Binding-site contacts:
Ligand atom C11 contacts residue GLU105 of chain 1.A at 3.6 Å.
Ligand atom N14 contacts residue ILE108 of chain 1.A at 3.0 Å (h-bond).
Ligand atom C03 contacts residue THR85 of chain 1.A at 3.4 Å.
Ligand atom C06 contacts residue ILE108 of chain 1.A at 4.0 Å (hydrophobic).
Ligand atom C01 contacts residue GLU105 of chain 1.A at 3.9 Å.
Ligand atom N14 contacts residue GLU105 of chain 1.A at 4.4 Å.
Ligand atom C01 contacts residue LYS84 of chain 1.A at 3.7 Å.
Ligand atom C02 contacts residue LYS84 of chain 1.A at 4.4 Å.
Ligand atom N14 contacts residue SER109 of chain 1.A at 4.2 Å.
Ligand atom O09 contacts residue ILE111 of chain 1.A at 4.3 Å.
Ligand atom C05 contacts residue ILE111 of chain 1.A at 3.8 Å (hydrophobic).
Ligand atom C01 contacts residue LYS101 of chain 1.A at 4.2 Å.
Ligand atom O09 contacts residue GLU105 of chain 1.A at 4.5 Å.
Ligand atom C01 contacts residue VAL86 of chain 1.A at 4.1 Å (hydrophobic).
Ligand atom C02 contacts residue GLU105 of chain 1.A at 4.1 Å.
Ligand atom C06 contacts residue GLU105 of chain 1.A at 3.4 Å.
Ligand atom C08 contacts residue ILE108 of chain 1.A at 2.9 Å (hydrophobic).
Ligand atom C10 contacts residue ILE108 of chain 1.A at 2.8 Å (hydrophobic).
Ligand atom O09 contacts residue ILE108 of chain 1.A at 3.4 Å (h-bond).
Ligand atom C01 contacts residue ALA100 of chain 1.A at 3.9 Å (hydrophobic).
Ligand atom C03 contacts residue VAL86 of chain 1.A at 3.7 Å (hydrophobic).
Ligand atom C02 contacts residue VAL86 of chain 1.A at 4.1 Å (hydrophobic).
Ligand atom N15 contacts residue ILE108 of chain 1.A at 3.9 Å.
Ligand atom C01 contacts residue ILE108 of chain 1.A at 3.9 Å (hydrophobic).
Ligand atom C10 contacts residue GLU105 of chain 1.A at 3.2 Å.
Ligand atom C04 contacts residue THR85 of chain 1.A at 3.5 Å.
Ligand atom C03 contacts residue LYS84 of chain 1.A at 4.3 Å.
Ligand atom C08 contacts residue GLU105 of chain 1.A at 3.3 Å.
Ligand atom N07 contacts residue GLU105 of chain 1.A at 2.5 Å (salt-bridge).
Ligand atom N07 contacts residue ILE108 of chain 1.A at 3.3 Å (h-bond).
Ligand atom C04 contacts residue VAL86 of chain 1.A at 3.9 Å (hydrophobic).
Ligand atom C05 contacts residue ILE108 of chain 1.A at 4.4 Å (hydrophobic).
Ligand atom N15 contacts residue GLU105 of chain 1.A at 3.4 Å.
Ligand atom C04 contacts residue ILE111 of chain 1.A at 4.0 Å (hydrophobic).
Ligand atom N15 contacts residue HIS104 of chain 1.A at 4.4 Å.
Ligand atom C01 contacts residue HIS104 of chain 1.A at 4.4 Å.
Ligand atom C02 contacts residue ILE108 of chain 1.A at 4.2 Å (hydrophobic).
Ligand atom C11 contacts residue ILE108 of chain 1.A at 4.4 Å (hydrophobic).

This protein binds this small molecule.
Small molecule (SMILES): Cc1cccc(NC(=O)[C@@H]2CCCN2)n1

Sequence of chain 1.A:
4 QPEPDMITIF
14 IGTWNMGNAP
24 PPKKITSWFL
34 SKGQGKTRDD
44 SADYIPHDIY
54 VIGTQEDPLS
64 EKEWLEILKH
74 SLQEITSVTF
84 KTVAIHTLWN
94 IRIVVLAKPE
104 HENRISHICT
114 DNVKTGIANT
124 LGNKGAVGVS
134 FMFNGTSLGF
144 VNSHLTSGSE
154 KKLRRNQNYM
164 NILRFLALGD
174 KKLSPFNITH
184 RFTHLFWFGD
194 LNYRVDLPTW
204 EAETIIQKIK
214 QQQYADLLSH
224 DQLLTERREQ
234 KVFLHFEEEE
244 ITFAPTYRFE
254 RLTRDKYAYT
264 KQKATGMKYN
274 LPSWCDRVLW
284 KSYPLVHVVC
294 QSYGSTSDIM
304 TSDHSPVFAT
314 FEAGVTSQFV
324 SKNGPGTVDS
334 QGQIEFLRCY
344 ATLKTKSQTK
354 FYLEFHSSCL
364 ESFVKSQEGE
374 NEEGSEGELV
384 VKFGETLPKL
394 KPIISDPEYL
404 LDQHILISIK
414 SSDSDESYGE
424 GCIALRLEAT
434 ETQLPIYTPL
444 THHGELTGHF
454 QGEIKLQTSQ